A small-molecule ligand and the protein it binds are described below.
Small molecule (SMILES): CC(=O)N[C@H]1[C@H]([C@H](O)[C@H](O)CO)O[C@@](O[C@H](CO)[C@@H](O)[C@@H]2O[C@@H](C(=O)O)C[C@H](O)[C@H]2NC(C)=O)(C(=O)O)C[C@@H]1O

Sequence of chain 29.B:
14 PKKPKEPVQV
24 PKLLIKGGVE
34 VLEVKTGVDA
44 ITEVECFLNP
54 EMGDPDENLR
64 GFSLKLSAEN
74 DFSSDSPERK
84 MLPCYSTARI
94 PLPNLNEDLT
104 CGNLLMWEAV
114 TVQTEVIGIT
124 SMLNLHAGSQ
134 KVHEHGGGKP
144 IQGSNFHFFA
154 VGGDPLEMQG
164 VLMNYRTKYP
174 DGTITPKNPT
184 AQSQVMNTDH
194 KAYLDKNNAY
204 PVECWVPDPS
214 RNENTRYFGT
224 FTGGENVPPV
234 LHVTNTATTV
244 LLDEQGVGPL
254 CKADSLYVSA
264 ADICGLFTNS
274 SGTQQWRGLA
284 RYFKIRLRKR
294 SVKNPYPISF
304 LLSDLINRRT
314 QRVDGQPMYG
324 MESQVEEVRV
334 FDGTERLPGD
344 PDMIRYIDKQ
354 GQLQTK

Binding-site contacts:
Ligand atom O10 contacts residue LEU62 of chain 29.B at 4.0 Å.
Ligand atom O1B contacts residue ASN272 of chain 29.B at 3.4 Å (h-bond).
Ligand atom C6 contacts residue ASN272 of chain 29.B at 3.6 Å.
Ligand atom C9 contacts residue LEU67 of chain 29.B at 4.1 Å (hydrophobic).
Ligand atom C11 contacts residue ASN272 of chain 29.B at 3.6 Å.
Ligand atom O1B contacts residue SER274 of chain 29.B at 4.1 Å.
Ligand atom C1 contacts residue LYS68 of chain 29.B at 3.7 Å.
Ligand atom C11 contacts residue SER274 of chain 29.B at 4.0 Å.
Ligand atom N5 contacts residue GLN278 of chain 29.B at 3.9 Å.
Ligand atom C11 contacts residue LEU62 of chain 29.B at 4.1 Å (hydrophobic).
Ligand atom O9 contacts residue LEU67 of chain 29.B at 3.3 Å.
Ligand atom C11 contacts residue GLN278 of chain 29.B at 3.5 Å.
Ligand atom C11 contacts residue PHE270 of chain 29.B at 3.8 Å (hydrophobic).
Ligand atom C9 contacts residue GLN278 of chain 29.B at 3.2 Å.
Ligand atom O1A contacts residue SER274 of chain 29.B at 2.6 Å (h-bond).
Ligand atom C5 contacts residue ASN272 of chain 29.B at 4.1 Å.
Ligand atom O8 contacts residue LYS68 of chain 29.B at 3.4 Å.
Ligand atom O1B contacts residue LYS68 of chain 29.B at 3.9 Å.
Ligand atom C11 contacts residue PHE65 of chain 29.B at 3.8 Å (hydrophobic).
Ligand atom C11 contacts residue PHE75 of chain 29.C at 2.3 Å (hydrophobic).
Ligand atom C8 contacts residue GLN278 of chain 29.B at 3.6 Å.
Ligand atom C4 contacts residue ASN272 of chain 29.B at 4.1 Å.
Ligand atom O1B contacts residue THR276 of chain 29.B at 3.7 Å.
Ligand atom O8 contacts residue ASN272 of chain 29.B at 3.5 Å (h-bond).
Ligand atom C1 contacts residue ASN272 of chain 29.B at 3.8 Å.
Ligand atom O7 contacts residue LEU62 of chain 29.B at 3.8 Å.
Ligand atom N5 contacts residue ASN272 of chain 29.B at 3.2 Å (h-bond).
Ligand atom C10 contacts residue GLN278 of chain 29.B at 4.0 Å.
Ligand atom O1A contacts residue LYS68 of chain 29.B at 2.9 Å.
Ligand atom C9 contacts residue LYS68 of chain 29.B at 3.8 Å.
Ligand atom C1 contacts residue SER274 of chain 29.B at 3.7 Å.
Ligand atom O8 contacts residue GLN278 of chain 29.B at 3.5 Å (h-bond).
Ligand atom C11 contacts residue HIS138 of chain 29.A at 3.5 Å.
Ligand atom O9 contacts residue LYS68 of chain 29.B at 2.9 Å (salt-bridge).
Ligand atom C10 contacts residue ASN272 of chain 29.B at 4.0 Å.
Ligand atom O9 contacts residue GLN278 of chain 29.B at 4.0 Å.
Ligand atom C11 contacts residue THR276 of chain 29.B at 3.3 Å.
Ligand atom C7 contacts residue GLN278 of chain 29.B at 3.8 Å.
Ligand atom O10 contacts residue PHE75 of chain 29.C at 3.0 Å.
Ligand atom C10 contacts residue PHE75 of chain 29.C at 3.1 Å (hydrophobic).

Sequence of chain 29.A:
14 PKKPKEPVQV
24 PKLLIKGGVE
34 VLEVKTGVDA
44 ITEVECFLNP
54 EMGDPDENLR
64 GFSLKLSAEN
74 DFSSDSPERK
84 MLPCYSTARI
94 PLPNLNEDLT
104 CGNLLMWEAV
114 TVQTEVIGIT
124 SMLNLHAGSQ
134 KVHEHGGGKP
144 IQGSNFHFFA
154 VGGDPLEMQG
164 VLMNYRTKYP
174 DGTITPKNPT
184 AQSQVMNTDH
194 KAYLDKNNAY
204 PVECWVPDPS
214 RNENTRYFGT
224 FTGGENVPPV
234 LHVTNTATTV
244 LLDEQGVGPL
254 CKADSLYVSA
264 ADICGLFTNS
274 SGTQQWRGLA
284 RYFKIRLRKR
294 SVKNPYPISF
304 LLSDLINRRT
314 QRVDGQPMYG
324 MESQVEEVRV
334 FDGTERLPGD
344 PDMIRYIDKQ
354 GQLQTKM

Sequence of chain 29.C:
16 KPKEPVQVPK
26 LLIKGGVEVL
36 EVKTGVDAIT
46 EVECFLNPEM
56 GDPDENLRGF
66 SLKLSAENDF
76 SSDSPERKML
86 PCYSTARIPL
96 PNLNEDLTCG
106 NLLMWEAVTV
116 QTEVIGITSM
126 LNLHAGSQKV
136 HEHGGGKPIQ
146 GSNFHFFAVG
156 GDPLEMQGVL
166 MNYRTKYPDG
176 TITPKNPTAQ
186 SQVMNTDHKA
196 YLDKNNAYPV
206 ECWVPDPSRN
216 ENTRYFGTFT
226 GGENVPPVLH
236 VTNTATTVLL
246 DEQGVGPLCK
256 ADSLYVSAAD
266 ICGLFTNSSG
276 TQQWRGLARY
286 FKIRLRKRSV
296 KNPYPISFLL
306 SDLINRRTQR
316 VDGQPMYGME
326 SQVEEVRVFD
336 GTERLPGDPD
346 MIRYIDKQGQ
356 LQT